A protein and the small-molecule ligand that binds it are described below.
Small molecule (SMILES): CCOC(=O)c1csc(C)n1

Binding-site contacts:
Ligand atom O01 contacts residue GLN30 of chain 1.A at 3.2 Å.
Ligand atom C10 contacts residue THR48 of chain 1.A at 3.5 Å.
Ligand atom S08 contacts residue LEU52 of chain 1.A at 3.6 Å.
Ligand atom C10 contacts residue ILE96 of chain 1.A at 4.1 Å (hydrophobic).
Ligand atom C05 contacts residue ILE22 of chain 1.A at 4.3 Å (hydrophobic).
Ligand atom C02 contacts residue PHE33 of chain 1.A at 4.0 Å (hydrophobic).
Ligand atom C04 contacts residue PHE33 of chain 1.A at 4.0 Å (hydrophobic).
Ligand atom C09 contacts residue LEU52 of chain 1.A at 4.4 Å (hydrophobic).
Ligand atom C05 contacts residue NAP1 of chain 1.D at 4.3 Å.
Ligand atom O03 contacts residue ASP29 of chain 1.A at 4.1 Å.
Ligand atom C10 contacts residue NAP1 of chain 1.D at 3.3 Å.
Ligand atom C09 contacts residue NAP1 of chain 1.D at 4.5 Å.
Ligand atom C05 contacts residue ASP29 of chain 1.A at 3.9 Å.
Ligand atom O03 contacts residue PHE33 of chain 1.A at 3.2 Å.
Ligand atom N11 contacts residue NAP1 of chain 1.D at 4.4 Å.
Ligand atom C02 contacts residue GLN30 of chain 1.A at 4.2 Å.
Ligand atom C04 contacts residue ASP29 of chain 1.A at 3.2 Å.
Ligand atom C06 contacts residue PHE33 of chain 1.A at 4.1 Å (hydrophobic).
Ligand atom S08 contacts residue PHE33 of chain 1.A at 4.0 Å.
Ligand atom S08 contacts residue LEU59 of chain 1.A at 4.1 Å.
Ligand atom C10 contacts residue LEU52 of chain 1.A at 4.5 Å (hydrophobic).
Ligand atom C07 contacts residue PHE33 of chain 1.A at 3.5 Å (hydrophobic).
Ligand atom C07 contacts residue LEU59 of chain 1.A at 4.5 Å (hydrophobic).
Ligand atom O03 contacts residue GLN30 of chain 1.A at 3.9 Å.

Sequence of chain 1.A:
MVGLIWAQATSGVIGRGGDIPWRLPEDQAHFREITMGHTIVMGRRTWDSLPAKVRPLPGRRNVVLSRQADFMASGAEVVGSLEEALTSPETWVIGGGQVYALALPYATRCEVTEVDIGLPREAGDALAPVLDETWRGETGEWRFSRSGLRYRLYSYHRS